Binding-site contacts:
Ligand atom C02 contacts residue LYS239 of chain 1.A at 3.9 Å.
Ligand atom CL07 contacts residue LYS239 of chain 1.A at 3.9 Å.
Ligand atom C05 contacts residue PRO241 of chain 1.A at 3.8 Å (hydrophobic).
Ligand atom C04 contacts residue PRO241 of chain 1.A at 4.1 Å (hydrophobic).
Ligand atom C11 contacts residue MET282 of chain 1.A at 3.3 Å (hydrophobic).
Ligand atom C14 contacts residue MET235 of chain 1.A at 3.7 Å (hydrophobic).
Ligand atom N13 contacts residue MET282 of chain 1.A at 4.5 Å.
Ligand atom CL07 contacts residue PRO241 of chain 1.A at 4.2 Å.
Ligand atom C01 contacts residue LYS239 of chain 1.A at 3.2 Å.
Ligand atom C06 contacts residue PRO241 of chain 1.A at 3.8 Å (hydrophobic).
Ligand atom C01 contacts residue PRO241 of chain 1.A at 4.2 Å (hydrophobic).
Ligand atom C06 contacts residue LYS239 of chain 1.A at 3.8 Å.
Ligand atom C15 contacts residue PRO241 of chain 1.A at 4.2 Å (hydrophobic).
Ligand atom C10 contacts residue MET282 of chain 1.A at 4.0 Å (hydrophobic).
Ligand atom N13 contacts residue ASP236 of chain 1.A at 3.3 Å (salt-bridge).
Ligand atom C12 contacts residue MET282 of chain 1.A at 3.6 Å (hydrophobic).
Ligand atom C15 contacts residue ARG238 of chain 1.A at 4.2 Å.
Ligand atom N13 contacts residue MET235 of chain 1.A at 3.7 Å.
Ligand atom C14 contacts residue ASP236 of chain 1.A at 3.5 Å.
Ligand atom N08 contacts residue MET282 of chain 1.A at 3.5 Å.
Ligand atom N08 contacts residue PRO241 of chain 1.A at 4.4 Å.
Ligand atom C04 contacts residue MET282 of chain 1.A at 4.5 Å (hydrophobic).
Ligand atom C14 contacts residue ARG238 of chain 1.A at 3.9 Å.
Ligand atom C14 contacts residue PRO241 of chain 1.A at 4.4 Å (hydrophobic).
Ligand atom N09 contacts residue MET282 of chain 1.A at 4.4 Å.
Ligand atom C12 contacts residue ASP236 of chain 1.A at 3.7 Å.

This small molecule binds to this protein.
Small molecule (SMILES): Nc1cc(Cl)ccc1Nc1ccncc1

Sequence of chain 1.A:
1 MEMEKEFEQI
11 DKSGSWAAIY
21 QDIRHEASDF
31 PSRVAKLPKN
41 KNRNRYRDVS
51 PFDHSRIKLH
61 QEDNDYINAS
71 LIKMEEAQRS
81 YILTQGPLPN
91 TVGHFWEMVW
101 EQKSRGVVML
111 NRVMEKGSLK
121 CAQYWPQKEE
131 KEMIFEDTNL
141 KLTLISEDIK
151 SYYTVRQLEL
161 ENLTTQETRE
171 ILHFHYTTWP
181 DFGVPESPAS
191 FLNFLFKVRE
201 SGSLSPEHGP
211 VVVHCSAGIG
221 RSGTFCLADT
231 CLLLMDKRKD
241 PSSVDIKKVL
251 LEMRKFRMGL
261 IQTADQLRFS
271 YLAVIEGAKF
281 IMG